Sequence of chain 1.B:
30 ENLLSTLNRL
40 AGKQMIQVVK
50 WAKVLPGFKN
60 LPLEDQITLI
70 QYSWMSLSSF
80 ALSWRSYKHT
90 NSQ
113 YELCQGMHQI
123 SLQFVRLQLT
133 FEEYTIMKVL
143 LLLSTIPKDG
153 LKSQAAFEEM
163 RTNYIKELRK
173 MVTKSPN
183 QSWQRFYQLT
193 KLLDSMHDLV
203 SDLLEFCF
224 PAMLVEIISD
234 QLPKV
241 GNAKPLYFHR

Binding-site contacts:
Ligand atom C13 contacts residue LEU36 of chain 1.B at 3.4 Å (hydrophobic).
Ligand atom F3 contacts residue LEU81 of chain 1.B at 3.8 Å.
Ligand atom C9 contacts residue SER77 of chain 1.B at 3.6 Å.
Ligand atom C6 contacts residue ALA80 of chain 1.B at 3.9 Å (hydrophobic).
Ligand atom C10 contacts residue ALA40 of chain 1.B at 3.7 Å (hydrophobic).
Ligand atom C21 contacts residue ALA80 of chain 1.B at 3.5 Å (hydrophobic).
Ligand atom C5 contacts residue GLN43 of chain 1.B at 3.4 Å.
Ligand atom C22 contacts residue ALA40 of chain 1.B at 3.5 Å (hydrophobic).
Ligand atom C22 contacts residue TRP73 of chain 1.B at 3.6 Å (hydrophobic).
Ligand atom C19 contacts residue LEU36 of chain 1.B at 3.5 Å (hydrophobic).
Ligand atom C7 contacts residue ALA40 of chain 1.B at 3.8 Å (hydrophobic).
Ligand atom C3 contacts residue TRP73 of chain 1.B at 3.5 Å (hydrophobic).
Ligand atom C3 contacts residue SER77 of chain 1.B at 3.0 Å.
Ligand atom O1 contacts residue ALA40 of chain 1.B at 3.9 Å.
Ligand atom C9 contacts residue TRP73 of chain 1.B at 3.7 Å (hydrophobic).
Ligand atom C6 contacts residue GLN43 of chain 1.B at 3.2 Å.
Ligand atom C14 contacts residue LEU36 of chain 1.B at 3.6 Å (hydrophobic).
Ligand atom C11 contacts residue ALA40 of chain 1.B at 3.8 Å (hydrophobic).
Ligand atom O4 contacts residue TRP73 of chain 1.B at 3.6 Å.
Ligand atom C8 contacts residue ALA40 of chain 1.B at 3.7 Å (hydrophobic).
Ligand atom C13 contacts residue ASN37 of chain 1.B at 3.8 Å.
Ligand atom O3 contacts residue ARG84 of chain 1.B at 3.3 Å (salt-bridge).
Ligand atom C9 contacts residue ALA40 of chain 1.B at 3.5 Å (hydrophobic).
Ligand atom N1 contacts residue TRP73 of chain 1.B at 3.8 Å.
Ligand atom C4 contacts residue SER77 of chain 1.B at 3.4 Å.
Ligand atom C1 contacts residue ALA80 of chain 1.B at 3.4 Å (hydrophobic).
Ligand atom C10 contacts residue LEU36 of chain 1.B at 3.7 Å (hydrophobic).
Ligand atom C12 contacts residue LEU36 of chain 1.B at 3.8 Å (hydrophobic).
Ligand atom C6 contacts residue ARG84 of chain 1.B at 3.6 Å.
Ligand atom C2 contacts residue ALA80 of chain 1.B at 3.7 Å (hydrophobic).
Ligand atom C21 contacts residue LYS140 of chain 1.B at 3.6 Å.
Ligand atom O3 contacts residue ALA80 of chain 1.B at 3.2 Å.
Ligand atom C4 contacts residue GLN43 of chain 1.B at 3.8 Å.
Ligand atom S1 contacts residue ALA80 of chain 1.B at 3.5 Å.
Ligand atom C20 contacts residue TRP73 of chain 1.B at 3.6 Å (hydrophobic).
Ligand atom O3 contacts residue TYR136 of chain 1.B at 3.6 Å (h-bond).
Ligand atom N2 contacts residue ALA40 of chain 1.B at 3.6 Å.
Ligand atom N1 contacts residue SER77 of chain 1.B at 3.0 Å (h-bond).
Ligand atom C11 contacts residue LEU36 of chain 1.B at 3.7 Å (hydrophobic).
Ligand atom F2 contacts residue MET119 of chain 1.B at 3.7 Å.

The protein below binds the small molecule below.
Small molecule (SMILES): Cc1c(C(=O)Nc2ccc(S(C)(=O)=O)cc2)cn(CCO)c1-c1ccccc1C(F)(F)F